Sequence of chain 1.B:
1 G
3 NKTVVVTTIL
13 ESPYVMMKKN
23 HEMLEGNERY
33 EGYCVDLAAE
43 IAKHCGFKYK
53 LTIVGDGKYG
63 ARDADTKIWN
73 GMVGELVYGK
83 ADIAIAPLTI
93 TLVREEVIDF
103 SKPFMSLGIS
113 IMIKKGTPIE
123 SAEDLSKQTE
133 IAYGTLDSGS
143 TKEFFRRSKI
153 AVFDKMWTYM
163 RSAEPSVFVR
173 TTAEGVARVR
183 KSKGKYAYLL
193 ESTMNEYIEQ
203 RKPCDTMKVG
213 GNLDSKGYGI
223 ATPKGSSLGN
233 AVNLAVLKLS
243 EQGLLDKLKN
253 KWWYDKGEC

A protein and the small-molecule ligand that binds it are described below.
Small molecule (SMILES): NS(=O)(=O)c1cc2c(cc1Cl)N[C@H]([C@H]1C[C@H]3C=C[C@@H]1C3)NS2(=O)=O

Binding-site contacts:
Ligand atom O4 contacts residue LYS251 of chain 1.B at 3.6 Å.
Ligand atom C7 contacts residue LYS104 of chain 1.B at 3.5 Å.
Ligand atom C6 contacts residue SER242 of chain 1.B at 3.3 Å.
Ligand atom C1 contacts residue PRO105 of chain 1.B at 3.4 Å (hydrophobic).
Ligand atom C6 contacts residue LEU239 of chain 1.B at 4.0 Å (hydrophobic).
Ligand atom O3 contacts residue MET107 of chain 1.B at 3.5 Å.
Ligand atom S1 contacts residue SER108 of chain 1.B at 3.3 Å (h-bond).
Ligand atom N1 contacts residue PRO105 of chain 1.B at 2.8 Å (h-bond).
Ligand atom C10 contacts residue SER242 of chain 1.B at 3.6 Å.
Ligand atom C11 contacts residue MET107 of chain 1.B at 3.7 Å (hydrophobic).
Ligand atom O2 contacts residue MET107 of chain 1.B at 3.3 Å.
Ligand atom C11 contacts residue PHE106 of chain 1.B at 4.0 Å (hydrophobic).
Ligand atom C14 contacts residue LEU247 of chain 1.B at 3.7 Å (hydrophobic).
Ligand atom C9 contacts residue SER108 of chain 1.B at 3.8 Å.
Ligand atom C8 contacts residue PRO105 of chain 1.B at 3.5 Å (hydrophobic).
Ligand atom O4 contacts residue LEU247 of chain 1.B at 4.2 Å.
Ligand atom C12 contacts residue MET107 of chain 1.B at 4.2 Å (hydrophobic).
Ligand atom CL contacts residue ASP248 of chain 1.B at 3.0 Å.
Ligand atom C14 contacts residue SER242 of chain 1.B at 3.4 Å.
Ligand atom C13 contacts residue LEU247 of chain 1.B at 3.9 Å (hydrophobic).
Ligand atom O1 contacts residue SER108 of chain 1.B at 3.2 Å (h-bond).
Ligand atom N2 contacts residue SER242 of chain 1.B at 3.0 Å (h-bond).
Ligand atom C11 contacts residue SER108 of chain 1.B at 3.3 Å.
Ligand atom O2 contacts residue PRO105 of chain 1.B at 3.7 Å.
Ligand atom CL contacts residue LEU247 of chain 1.B at 3.3 Å.
Ligand atom C2 contacts residue LYS104 of chain 1.B at 4.0 Å.
Ligand atom O3 contacts residue SER108 of chain 1.B at 3.1 Å (h-bond).
Ligand atom O2 contacts residue SER108 of chain 1.B at 2.7 Å (h-bond).
Ligand atom C1 contacts residue SER242 of chain 1.B at 3.9 Å.
Ligand atom S1 contacts residue PRO105 of chain 1.B at 4.0 Å.
Ligand atom C7 contacts residue LEU239 of chain 1.B at 3.2 Å (hydrophobic).
Ligand atom N2 contacts residue PRO105 of chain 1.B at 3.9 Å.
Ligand atom C9 contacts residue PHE106 of chain 1.B at 4.1 Å (hydrophobic).
Ligand atom C13 contacts residue PHE106 of chain 1.B at 4.0 Å (hydrophobic).
Ligand atom C2 contacts residue PRO105 of chain 1.B at 3.8 Å (hydrophobic).
Ligand atom C12 contacts residue PHE106 of chain 1.B at 3.9 Å (hydrophobic).
Ligand atom C9 contacts residue MET107 of chain 1.B at 4.2 Å (hydrophobic).
Ligand atom C8 contacts residue SER242 of chain 1.B at 3.9 Å.
Ligand atom C14 contacts residue PHE106 of chain 1.B at 4.2 Å (hydrophobic).
Ligand atom C5 contacts residue LEU239 of chain 1.B at 3.5 Å (hydrophobic).